The protein below binds the small molecule below.
Small molecule (SMILES): CC(=O)N[C@H]1[C@H](O[C@H]2[C@H](O)[C@@H](NC(C)=O)CO[C@@H]2CO[C@H]2O[C@@H](C)[C@@H](O)[C@@H](O)[C@@H]2O)O[C@H](CO)[C@@H](O[C@@H]2O[C@H](CO[C@H]3O[C@H](CO)[C@@H](O)[C@H](O)[C@@H]3O[C@@H]3O[C@H](CO)[C@@H](O[C@@H]4O[C@H](CO)[C@H](O)[C@H](O)[C@H]4O)[C@H](O)[C@H]3NC(C)=O)[C@@H](O)[C@H](O[C@H]3O[C@H](CO)[C@@H](O)[C@H](O)[C@@H]3O[C@@H]3O[C@H](CO)[C@@H](O)[C@H](O)[C@H]3NC(C)=O)[C@@H]2O)[C@@H]1O

Sequence of chain 3.A:
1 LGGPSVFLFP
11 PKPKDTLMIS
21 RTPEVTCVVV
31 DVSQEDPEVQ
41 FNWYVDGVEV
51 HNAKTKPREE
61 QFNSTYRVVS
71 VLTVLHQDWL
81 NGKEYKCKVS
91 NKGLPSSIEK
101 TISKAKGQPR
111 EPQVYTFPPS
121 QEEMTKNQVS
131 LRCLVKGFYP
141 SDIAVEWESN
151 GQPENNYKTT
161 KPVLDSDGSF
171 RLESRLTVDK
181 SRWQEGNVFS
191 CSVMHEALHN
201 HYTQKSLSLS

Binding-site contacts:
Ligand atom O3 contacts residue ASP31 of chain 3.A at 3.6 Å (salt-bridge).
Ligand atom C2 contacts residue ASP31 of chain 3.A at 3.4 Å.
Ligand atom O4 contacts residue LYS12 of chain 3.A at 2.9 Å.
Ligand atom C2 contacts residue PRO10 of chain 3.A at 3.7 Å (hydrophobic).
Ligand atom C2 contacts residue ASN63 of chain 3.A at 2.5 Å.
Ligand atom C5 contacts residue ASN63 of chain 3.A at 3.6 Å.
Ligand atom C7 contacts residue ASN63 of chain 3.A at 3.4 Å.
Ligand atom O3 contacts residue GLU24 of chain 3.A at 3.3 Å (salt-bridge).
Ligand atom C1 contacts residue THR26 of chain 3.A at 3.5 Å.
Ligand atom C1 contacts residue ASN63 of chain 3.A at 1.4 Å.
Ligand atom O6 contacts residue PHE7 of chain 3.A at 3.4 Å.
Ligand atom C2 contacts residue THR26 of chain 3.A at 3.4 Å.
Ligand atom C3 contacts residue PHE7 of chain 3.A at 3.6 Å (hydrophobic).
Ligand atom O2 contacts residue GLU24 of chain 3.A at 3.3 Å (salt-bridge).
Ligand atom C6 contacts residue PHE62 of chain 3.A at 3.6 Å (hydrophobic).
Ligand atom C3 contacts residue ASP31 of chain 3.A at 3.2 Å.
Ligand atom C1 contacts residue ASP31 of chain 3.A at 3.7 Å.
Ligand atom C3 contacts residue ASN63 of chain 3.A at 3.8 Å.
Ligand atom C5 contacts residue GLN61 of chain 3.A at 3.6 Å.
Ligand atom C8 contacts residue LYS100 of chain 3.A at 3.4 Å.
Ligand atom O6 contacts residue PHE9 of chain 3.A at 3.6 Å.
Ligand atom C1 contacts residue THR65 of chain 3.A at 3.8 Å.
Ligand atom C6 contacts residue THR26 of chain 3.A at 3.7 Å.
Ligand atom O2 contacts residue THR26 of chain 3.A at 2.7 Å (h-bond).
Ligand atom C2 contacts residue PHE7 of chain 3.A at 3.5 Å (hydrophobic).
Ligand atom O2 contacts residue PRO10 of chain 3.A at 3.0 Å (h-bond).
Ligand atom C6 contacts residue GLN61 of chain 3.A at 3.4 Å.
Ligand atom C5 contacts residue PHE9 of chain 3.A at 3.8 Å (hydrophobic).
Ligand atom N2 contacts residue ASP31 of chain 3.A at 2.8 Å (salt-bridge).
Ligand atom N2 contacts residue ASN63 of chain 3.A at 2.8 Å (h-bond).
Ligand atom O5 contacts residue ASN63 of chain 3.A at 2.4 Å (h-bond).
Ligand atom C6 contacts residue GLN61 of chain 3.A at 3.4 Å.
Ligand atom O4 contacts residue VAL30 of chain 3.A at 3.8 Å.
Ligand atom O5 contacts residue PHE7 of chain 3.A at 3.5 Å.
Ligand atom O5 contacts residue GLN61 of chain 3.A at 3.1 Å (h-bond).
Ligand atom C4 contacts residue LYS12 of chain 3.A at 3.3 Å.
Ligand atom O6 contacts residue PHE7 of chain 3.A at 3.6 Å.
Ligand atom C3 contacts residue THR26 of chain 3.A at 3.6 Å.
Ligand atom C8 contacts residue ASN63 of chain 3.A at 3.7 Å.
Ligand atom O7 contacts residue ARG67 of chain 3.A at 3.3 Å (salt-bridge).